Binding-site contacts:
Ligand atom C14 contacts residue HIS403 of chain 2.B at 4.2 Å.
Ligand atom O13 contacts residue HIS403 of chain 2.B at 3.7 Å.
Ligand atom C02 contacts residue TYR48 of chain 2.B at 4.0 Å (hydrophobic).
Ligand atom C10 contacts residue LEU426 of chain 2.B at 4.3 Å (hydrophobic).
Ligand atom C02 contacts residue LEU399 of chain 2.B at 4.2 Å (hydrophobic).
Ligand atom N03 contacts residue LEU430 of chain 2.B at 3.9 Å.
Ligand atom C12 contacts residue PRO427 of chain 2.B at 3.7 Å (hydrophobic).
Ligand atom C09 contacts residue ILE189 of chain 2.B at 4.3 Å (hydrophobic).
Ligand atom C09 contacts residue PRO427 of chain 2.B at 3.9 Å (hydrophobic).
Ligand atom C02 contacts residue LEU430 of chain 2.B at 4.0 Å (hydrophobic).
Ligand atom C10 contacts residue HIS403 of chain 2.B at 3.3 Å.
Ligand atom C08 contacts residue LEU426 of chain 2.B at 3.4 Å (hydrophobic).
Ligand atom C09 contacts residue LEU430 of chain 2.B at 4.1 Å (hydrophobic).
Ligand atom C07 contacts residue HIS403 of chain 2.B at 3.5 Å.
Ligand atom C01 contacts residue ILE402 of chain 2.B at 3.5 Å (hydrophobic).
Ligand atom C15 contacts residue LEU430 of chain 2.B at 3.9 Å (hydrophobic).
Ligand atom C05 contacts residue LEU430 of chain 2.B at 4.3 Å (hydrophobic).
Ligand atom C10 contacts residue PRO427 of chain 2.B at 3.6 Å (hydrophobic).
Ligand atom C14 contacts residue PRO427 of chain 2.B at 4.2 Å (hydrophobic).
Ligand atom C06 contacts residue HIS403 of chain 2.B at 3.8 Å.
Ligand atom C08 contacts residue LEU399 of chain 2.B at 3.2 Å (hydrophobic).
Ligand atom N11 contacts residue HIS403 of chain 2.B at 3.5 Å (h-bond).
Ligand atom C07 contacts residue LEU430 of chain 2.B at 3.3 Å (hydrophobic).
Ligand atom O13 contacts residue PRO427 of chain 2.B at 3.9 Å.
Ligand atom C15 contacts residue PRO427 of chain 2.B at 4.3 Å (hydrophobic).
Ligand atom N11 contacts residue PRO427 of chain 2.B at 3.3 Å.
Ligand atom C10 contacts residue LEU430 of chain 2.B at 4.2 Å (hydrophobic).
Ligand atom C01 contacts residue TYR48 of chain 2.B at 3.7 Å (hydrophobic).
Ligand atom C09 contacts residue LEU426 of chain 2.B at 3.2 Å (hydrophobic).
Ligand atom C15 contacts residue HIS403 of chain 2.B at 3.3 Å.
Ligand atom C08 contacts residue ALA400 of chain 2.B at 4.2 Å (hydrophobic).
Ligand atom C09 contacts residue HIS403 of chain 2.B at 3.4 Å.
Ligand atom C06 contacts residue LEU430 of chain 2.B at 3.4 Å (hydrophobic).
Ligand atom C08 contacts residue HIS403 of chain 2.B at 3.2 Å.
Ligand atom C08 contacts residue LEU430 of chain 2.B at 3.7 Å (hydrophobic).
Ligand atom C12 contacts residue HIS403 of chain 2.B at 3.6 Å.
Ligand atom C07 contacts residue LEU399 of chain 2.B at 3.3 Å (hydrophobic).
Ligand atom C09 contacts residue LEU399 of chain 2.B at 4.4 Å (hydrophobic).

Sequence of chain 2.B:
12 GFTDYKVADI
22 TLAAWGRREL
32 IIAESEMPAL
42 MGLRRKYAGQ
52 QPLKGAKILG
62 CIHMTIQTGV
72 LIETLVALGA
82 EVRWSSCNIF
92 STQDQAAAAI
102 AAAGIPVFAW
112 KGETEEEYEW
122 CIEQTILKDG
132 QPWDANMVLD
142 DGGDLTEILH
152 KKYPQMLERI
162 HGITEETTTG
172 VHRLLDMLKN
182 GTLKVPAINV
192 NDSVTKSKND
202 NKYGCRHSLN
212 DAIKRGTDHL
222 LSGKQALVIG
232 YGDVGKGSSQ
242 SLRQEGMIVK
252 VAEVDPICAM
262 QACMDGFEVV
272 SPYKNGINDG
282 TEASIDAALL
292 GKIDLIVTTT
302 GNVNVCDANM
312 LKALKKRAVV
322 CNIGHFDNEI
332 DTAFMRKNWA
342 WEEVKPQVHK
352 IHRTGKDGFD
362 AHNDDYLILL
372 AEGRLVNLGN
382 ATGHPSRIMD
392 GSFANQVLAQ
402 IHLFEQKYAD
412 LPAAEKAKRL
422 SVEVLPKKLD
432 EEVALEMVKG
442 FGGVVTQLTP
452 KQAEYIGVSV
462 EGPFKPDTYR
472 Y

A protein and the small-molecule ligand that binds it are described below.
Small molecule (SMILES): CCN(CC)c1cccc(NC(C)=O)c1